Sequence of chain 1.D:
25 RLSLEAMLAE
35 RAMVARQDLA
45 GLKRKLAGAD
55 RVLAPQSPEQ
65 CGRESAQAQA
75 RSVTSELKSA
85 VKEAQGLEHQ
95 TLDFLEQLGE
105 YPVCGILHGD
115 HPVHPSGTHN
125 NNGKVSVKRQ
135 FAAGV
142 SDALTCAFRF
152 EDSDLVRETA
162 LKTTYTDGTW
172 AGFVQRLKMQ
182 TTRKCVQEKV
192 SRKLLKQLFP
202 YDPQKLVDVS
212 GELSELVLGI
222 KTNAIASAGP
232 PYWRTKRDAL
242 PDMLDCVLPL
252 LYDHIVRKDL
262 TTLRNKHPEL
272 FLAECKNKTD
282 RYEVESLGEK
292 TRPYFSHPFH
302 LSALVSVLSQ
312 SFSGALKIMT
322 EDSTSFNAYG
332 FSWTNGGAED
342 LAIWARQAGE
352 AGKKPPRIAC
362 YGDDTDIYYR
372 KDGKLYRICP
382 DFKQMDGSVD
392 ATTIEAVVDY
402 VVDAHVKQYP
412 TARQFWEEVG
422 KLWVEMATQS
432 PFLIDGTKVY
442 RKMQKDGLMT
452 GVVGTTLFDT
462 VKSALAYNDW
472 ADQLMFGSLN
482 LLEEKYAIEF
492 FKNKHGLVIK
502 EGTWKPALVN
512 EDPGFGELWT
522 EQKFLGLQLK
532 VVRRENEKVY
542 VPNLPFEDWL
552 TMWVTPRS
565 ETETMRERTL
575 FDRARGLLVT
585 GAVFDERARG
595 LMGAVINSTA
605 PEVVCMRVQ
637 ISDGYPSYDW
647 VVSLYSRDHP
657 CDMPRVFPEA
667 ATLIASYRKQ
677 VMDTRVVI

This small molecule binds to this protein.
Small molecule (SMILES): Nc1ncnc2c1ncn2[C@@H]1O[C@H](COP(=O)=O)[C@@H](O[P](=O)(O)OC[C@H]2O[C@@H](n3cnc4c(N)ncnc43)[C@H](O)[C@@H]2O[P](=O)(O)OC[C@H]2O[C@@H](n3cnc4c(N)ncnc43)[C@H](O)[C@@H]2O[P](=O)(O)OC[C@H]2O[C@@H](n3ccc(=O)[nH]c3=O)[C@H](O)[C@@H]2O[P](=O)(O)OC[C@H]2O[C@@H](n3ccc(=O)[nH]c3=O)[C@H](O)[C@@H]2O[P](=O)(O)OC[C@H]2O[C@@H](n3ccc(=O)[nH]c3=O)[C@H](O)[C@@H]2O[P](=O)(O)OC[C@H]2O[C@@H](n3ccc(=O)[nH]c3=O)[C@H](O)[C@@H]2O)[C@H]1O

Binding-site contacts:
Ligand atom N3 contacts residue A2 of chain 1.L at 3.1 Å (h-bond).
Ligand atom O2 contacts residue THR457 of chain 1.D at 3.1 Å (h-bond).
Ligand atom N3 contacts residue A3 of chain 1.L at 3.1 Å (h-bond).
Ligand atom C4' contacts residue ASP460 of chain 1.D at 3.3 Å.
Ligand atom C2 contacts residue U7 of chain 1.L at 2.9 Å.
Ligand atom O4' contacts residue TYR362 of chain 1.D at 3.4 Å.
Ligand atom O3' contacts residue ASP387 of chain 1.D at 3.1 Å (salt-bridge).
Ligand atom C6 contacts residue U8 of chain 1.L at 3.2 Å.
Ligand atom O2 contacts residue TYR362 of chain 1.D at 3.3 Å (h-bond).
Ligand atom N6 contacts residue U8 of chain 1.L at 2.6 Å (h-bond).
Ligand atom N1 contacts residue U6 of chain 1.L at 3.1 Å (h-bond).
Ligand atom O4 contacts residue LYS279 of chain 1.D at 3.1 Å (salt-bridge).
Ligand atom O2' contacts residue ASP460 of chain 1.D at 2.3 Å (salt-bridge).
Ligand atom N3 contacts residue A4 of chain 1.L at 2.8 Å (h-bond).
Ligand atom O3' contacts residue MET553 of chain 1.D at 3.2 Å (h-bond).
Ligand atom OP1 contacts residue ARG577 of chain 1.D at 3.3 Å (salt-bridge).
Ligand atom OP1 contacts residue ASP364 of chain 1.D at 2.6 Å (salt-bridge).
Ligand atom O4 contacts residue A3 of chain 1.L at 3.0 Å (h-bond).
Ligand atom O2' contacts residue ASP576 of chain 1.D at 3.4 Å (salt-bridge).
Ligand atom O5' contacts residue ARG282 of chain 1.D at 2.9 Å (salt-bridge).
Ligand atom O4' contacts residue ASP460 of chain 1.D at 3.1 Å (salt-bridge).
Ligand atom N6 contacts residue U7 of chain 1.L at 3.1 Å (h-bond).
Ligand atom P contacts residue ARG282 of chain 1.D at 3.0 Å.
Ligand atom N1 contacts residue U7 of chain 1.L at 2.5 Å (h-bond).
Ligand atom O2' contacts residue GLY363 of chain 1.D at 3.1 Å.
Ligand atom OP1 contacts residue MG1 of chain 1.S at 3.3 Å.
Ligand atom O2 contacts residue THR456 of chain 1.D at 3.1 Å.
Ligand atom C5' contacts residue MET553 of chain 1.D at 3.2 Å (hydrophobic).
Ligand atom C1' contacts residue TYR362 of chain 1.D at 3.4 Å (hydrophobic).
Ligand atom C2 contacts residue U8 of chain 1.L at 3.1 Å.
Ligand atom N1 contacts residue U8 of chain 1.L at 2.6 Å (h-bond).
Ligand atom OP1 contacts residue ARG282 of chain 1.D at 2.2 Å (salt-bridge).
Ligand atom O4 contacts residue A2 of chain 1.L at 3.4 Å (h-bond).
Ligand atom C2' contacts residue ASP460 of chain 1.D at 3.2 Å.
Ligand atom O3' contacts residue ASP364 of chain 1.D at 2.7 Å (salt-bridge).
Ligand atom C1' contacts residue ASP460 of chain 1.D at 3.1 Å.
Ligand atom O2' contacts residue THR584 of chain 1.D at 3.1 Å (h-bond).
Ligand atom OP2 contacts residue ARG558 of chain 1.D at 3.3 Å (salt-bridge).
Ligand atom O4 contacts residue A4 of chain 1.L at 2.9 Å (h-bond).
Ligand atom OP1 contacts residue ARG577 of chain 1.D at 3.4 Å (salt-bridge).

Sequence of chain 1.C:
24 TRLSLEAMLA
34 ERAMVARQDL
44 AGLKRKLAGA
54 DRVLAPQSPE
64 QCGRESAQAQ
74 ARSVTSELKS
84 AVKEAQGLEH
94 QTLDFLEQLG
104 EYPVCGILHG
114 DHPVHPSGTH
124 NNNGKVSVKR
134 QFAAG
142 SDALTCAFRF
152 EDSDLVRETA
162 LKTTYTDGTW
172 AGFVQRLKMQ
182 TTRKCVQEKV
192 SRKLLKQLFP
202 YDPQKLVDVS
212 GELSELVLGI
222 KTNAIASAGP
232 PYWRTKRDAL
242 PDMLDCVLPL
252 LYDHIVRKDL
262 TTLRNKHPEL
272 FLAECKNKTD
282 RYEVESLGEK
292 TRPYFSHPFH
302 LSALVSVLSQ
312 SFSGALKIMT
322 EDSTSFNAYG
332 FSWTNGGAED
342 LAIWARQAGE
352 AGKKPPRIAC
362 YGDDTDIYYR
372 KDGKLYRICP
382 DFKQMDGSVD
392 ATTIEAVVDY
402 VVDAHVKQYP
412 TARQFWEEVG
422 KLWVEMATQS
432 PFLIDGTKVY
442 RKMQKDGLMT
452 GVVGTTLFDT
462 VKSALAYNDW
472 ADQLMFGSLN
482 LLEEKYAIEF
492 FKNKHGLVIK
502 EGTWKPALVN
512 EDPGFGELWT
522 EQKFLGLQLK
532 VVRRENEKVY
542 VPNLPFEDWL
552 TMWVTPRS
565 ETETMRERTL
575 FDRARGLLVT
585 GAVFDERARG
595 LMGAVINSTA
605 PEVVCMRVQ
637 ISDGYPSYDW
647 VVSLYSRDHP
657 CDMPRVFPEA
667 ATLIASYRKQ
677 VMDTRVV